This small molecule binds to this protein.
Small molecule (SMILES): C=Cc1c(C)c2n3c1=CC1=[N+]4C(=Cc5c(CCC(=O)O)c(C)c6n5[Fe]34[N+]3=C(C=2)C([C@@H](O)CC/C=C(/C)CCC=C(C)CCC=C(C)C)=C(C)C3=C6)C(CCC(=O)O)=C1C

Sequence of chain 1.B:
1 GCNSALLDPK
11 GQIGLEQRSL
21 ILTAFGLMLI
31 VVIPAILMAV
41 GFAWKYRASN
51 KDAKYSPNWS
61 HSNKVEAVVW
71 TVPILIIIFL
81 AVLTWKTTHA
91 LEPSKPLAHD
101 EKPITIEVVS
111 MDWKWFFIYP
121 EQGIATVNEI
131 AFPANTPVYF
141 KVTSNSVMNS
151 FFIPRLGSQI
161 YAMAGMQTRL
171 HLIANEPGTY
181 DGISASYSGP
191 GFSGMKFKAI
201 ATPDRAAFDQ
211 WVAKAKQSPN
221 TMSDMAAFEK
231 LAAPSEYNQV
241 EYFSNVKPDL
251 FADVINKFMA

Sequence of chain 1.A:
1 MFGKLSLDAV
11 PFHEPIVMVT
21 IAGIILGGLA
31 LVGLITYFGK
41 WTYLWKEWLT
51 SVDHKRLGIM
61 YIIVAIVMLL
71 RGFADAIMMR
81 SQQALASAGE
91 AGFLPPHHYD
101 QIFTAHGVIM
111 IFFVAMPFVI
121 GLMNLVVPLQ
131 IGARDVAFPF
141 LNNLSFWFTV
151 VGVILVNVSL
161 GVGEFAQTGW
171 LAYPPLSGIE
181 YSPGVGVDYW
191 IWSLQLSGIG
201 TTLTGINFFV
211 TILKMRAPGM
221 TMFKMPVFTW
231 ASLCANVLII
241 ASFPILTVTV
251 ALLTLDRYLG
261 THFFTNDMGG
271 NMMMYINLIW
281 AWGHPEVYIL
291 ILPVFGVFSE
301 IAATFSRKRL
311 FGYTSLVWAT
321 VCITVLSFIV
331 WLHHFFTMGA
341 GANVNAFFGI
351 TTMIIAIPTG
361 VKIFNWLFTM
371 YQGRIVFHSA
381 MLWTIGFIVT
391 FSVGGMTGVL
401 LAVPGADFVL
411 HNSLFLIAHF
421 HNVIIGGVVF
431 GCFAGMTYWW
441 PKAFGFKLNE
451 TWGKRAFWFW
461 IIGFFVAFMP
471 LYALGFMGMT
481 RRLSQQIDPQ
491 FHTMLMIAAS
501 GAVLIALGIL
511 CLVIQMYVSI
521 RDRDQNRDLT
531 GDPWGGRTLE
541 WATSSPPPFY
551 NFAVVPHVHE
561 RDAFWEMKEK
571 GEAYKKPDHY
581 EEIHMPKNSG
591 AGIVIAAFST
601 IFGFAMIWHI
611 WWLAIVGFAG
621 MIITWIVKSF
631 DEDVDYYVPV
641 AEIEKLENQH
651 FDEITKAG

Binding-site contacts:
Ligand atom O1A contacts residue HIS411 of chain 1.A at 2.4 Å (h-bond).
Ligand atom C14 contacts residue GLY395 of chain 1.A at 3.5 Å.
Ligand atom CHB contacts residue GLY398 of chain 1.A at 3.4 Å.
Ligand atom CHD contacts residue VAL423 of chain 1.A at 3.5 Å (hydrophobic).
Ligand atom C4A contacts residue HIS419 of chain 1.A at 3.3 Å.
Ligand atom O11 contacts residue TYR288 of chain 1.A at 2.3 Å (h-bond).
Ligand atom C1A contacts residue CU1 of chain 1.G at 3.5 Å.
Ligand atom FE contacts residue HIS419 of chain 1.A at 2.0 Å.
Ligand atom CGA contacts residue HIS411 of chain 1.A at 3.4 Å.
Ligand atom C2D contacts residue PHE420 of chain 1.A at 3.4 Å (hydrophobic).
Ligand atom C17 contacts residue GLY395 of chain 1.A at 3.6 Å.
Ligand atom O1D contacts residue TRP170 of chain 1.A at 2.9 Å (h-bond).
Ligand atom CBA contacts residue LEU416 of chain 1.A at 3.6 Å (hydrophobic).
Ligand atom C24 contacts residue ILE77 of chain 1.B at 3.4 Å (hydrophobic).
Ligand atom C20 contacts residue GLY360 of chain 1.A at 3.5 Å.
Ligand atom C1B contacts residue HIS419 of chain 1.A at 3.1 Å.
Ligand atom C3A contacts residue HIS333 of chain 1.A at 3.4 Å.
Ligand atom C15 contacts residue THR359 of chain 1.A at 3.3 Å.
Ligand atom CGD contacts residue TRP280 of chain 1.A at 3.5 Å (hydrophobic).
Ligand atom C15 contacts residue GLY395 of chain 1.A at 3.3 Å.
Ligand atom O1A contacts residue LEU416 of chain 1.A at 3.5 Å.
Ligand atom C2A contacts residue HIS333 of chain 1.A at 3.4 Å.
Ligand atom C3C contacts residue VAL287 of chain 1.A at 3.4 Å (hydrophobic).
Ligand atom CHB contacts residue HIS419 of chain 1.A at 3.1 Å.
Ligand atom C16 contacts residue THR359 of chain 1.A at 3.2 Å.
Ligand atom O2A contacts residue HIS333 of chain 1.A at 3.1 Å (h-bond).
Ligand atom O2A contacts residue ASP407 of chain 1.A at 2.9 Å (salt-bridge).
Ligand atom C26 contacts residue VAL399 of chain 1.A at 3.6 Å (hydrophobic).
Ligand atom O2D contacts residue TRP280 of chain 1.A at 3.5 Å.
Ligand atom C4C contacts residue VAL423 of chain 1.A at 3.3 Å (hydrophobic).
Ligand atom CMA contacts residue HIS333 of chain 1.A at 3.6 Å.
Ligand atom CAA contacts residue HIS333 of chain 1.A at 3.4 Å.
Ligand atom CHA contacts residue CU1 of chain 1.G at 3.3 Å.
Ligand atom C1D contacts residue PHE420 of chain 1.A at 3.3 Å (hydrophobic).
Ligand atom CMB contacts residue GLY398 of chain 1.A at 3.5 Å.
Ligand atom CHA contacts residue HIS334 of chain 1.A at 3.2 Å.
Ligand atom CMC contacts residue ILE291 of chain 1.A at 3.6 Å (hydrophobic).
Ligand atom C2C contacts residue VAL287 of chain 1.A at 3.5 Å (hydrophobic).
Ligand atom NB contacts residue HIS419 of chain 1.A at 3.0 Å (h-bond).
Ligand atom NA contacts residue HIS419 of chain 1.A at 3.1 Å (h-bond).